This small molecule binds to this protein.
Small molecule (SMILES): C[C@@H]1CNCCN1S(=O)(=O)c1cccc2cnccc12

Sequence of chain 1.A:
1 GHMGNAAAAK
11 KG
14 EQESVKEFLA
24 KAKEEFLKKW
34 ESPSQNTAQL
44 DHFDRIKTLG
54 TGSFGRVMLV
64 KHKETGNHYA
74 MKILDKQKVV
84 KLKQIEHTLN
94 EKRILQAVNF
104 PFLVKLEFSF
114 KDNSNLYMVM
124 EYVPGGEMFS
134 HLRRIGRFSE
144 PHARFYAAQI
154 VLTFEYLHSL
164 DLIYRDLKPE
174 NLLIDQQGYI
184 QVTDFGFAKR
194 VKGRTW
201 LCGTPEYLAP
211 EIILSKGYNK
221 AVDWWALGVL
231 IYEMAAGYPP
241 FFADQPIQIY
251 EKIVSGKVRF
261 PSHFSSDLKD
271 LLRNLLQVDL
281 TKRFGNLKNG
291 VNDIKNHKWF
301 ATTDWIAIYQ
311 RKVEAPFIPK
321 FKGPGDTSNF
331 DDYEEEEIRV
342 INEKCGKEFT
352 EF

Binding-site contacts:
Ligand atom C1 contacts residue THR186 of chain 1.A at 4.0 Å.
Ligand atom O1 contacts residue GLY53 of chain 1.A at 4.0 Å.
Ligand atom C12 contacts residue LEU52 of chain 1.A at 4.0 Å (hydrophobic).
Ligand atom N2 contacts residue TYR125 of chain 1.A at 3.7 Å.
Ligand atom O contacts residue PHE330 of chain 1.A at 3.7 Å.
Ligand atom N2 contacts residue VAL126 of chain 1.A at 2.9 Å (h-bond).
Ligand atom C12 contacts residue TYR125 of chain 1.A at 3.8 Å (hydrophobic).
Ligand atom C5 contacts residue VAL60 of chain 1.A at 4.0 Å (hydrophobic).
Ligand atom C13 contacts residue GLU124 of chain 1.A at 3.4 Å.
Ligand atom C9 contacts residue LEU176 of chain 1.A at 3.7 Å (hydrophobic).
Ligand atom C2 contacts residue ASN174 of chain 1.A at 3.9 Å.
Ligand atom C11 contacts residue LEU176 of chain 1.A at 3.6 Å (hydrophobic).
Ligand atom C11 contacts residue PHE330 of chain 1.A at 3.8 Å (hydrophobic).
Ligand atom C contacts residue GLU173 of chain 1.A at 3.3 Å.
Ligand atom O contacts residue LEU176 of chain 1.A at 3.9 Å.
Ligand atom C12 contacts residue ALA73 of chain 1.A at 4.1 Å (hydrophobic).
Ligand atom C11 contacts residue LEU52 of chain 1.A at 4.1 Å (hydrophobic).
Ligand atom C13 contacts residue VAL126 of chain 1.A at 3.7 Å (hydrophobic).
Ligand atom N2 contacts residue ALA73 of chain 1.A at 3.6 Å.
Ligand atom C9 contacts residue ALA73 of chain 1.A at 3.6 Å (hydrophobic).
Ligand atom C12 contacts residue PHE330 of chain 1.A at 3.5 Å (hydrophobic).
Ligand atom C7 contacts residue THR186 of chain 1.A at 3.7 Å.
Ligand atom C13 contacts residue ALA73 of chain 1.A at 3.3 Å (hydrophobic).
Ligand atom N2 contacts residue LEU176 of chain 1.A at 3.9 Å.
Ligand atom C13 contacts residue LEU176 of chain 1.A at 3.8 Å (hydrophobic).
Ligand atom N contacts residue ASP187 of chain 1.A at 2.9 Å (salt-bridge).
Ligand atom C7 contacts residue MET123 of chain 1.A at 3.8 Å (hydrophobic).
Ligand atom C2 contacts residue THR186 of chain 1.A at 3.3 Å.
Ligand atom C3 contacts residue ASP187 of chain 1.A at 3.5 Å.
Ligand atom C6 contacts residue VAL60 of chain 1.A at 4.0 Å (hydrophobic).
Ligand atom C2 contacts residue ASP187 of chain 1.A at 3.1 Å.
Ligand atom N2 contacts residue GLU124 of chain 1.A at 3.9 Å.
Ligand atom N contacts residue ASN174 of chain 1.A at 3.7 Å.
Ligand atom O1 contacts residue VAL60 of chain 1.A at 3.3 Å.
Ligand atom C8 contacts residue MET123 of chain 1.A at 4.0 Å (hydrophobic).
Ligand atom C12 contacts residue VAL126 of chain 1.A at 3.6 Å (hydrophobic).
Ligand atom C10 contacts residue LEU176 of chain 1.A at 3.6 Å (hydrophobic).
Ligand atom C12 contacts residue LEU176 of chain 1.A at 3.8 Å (hydrophobic).
Ligand atom C contacts residue GLU130 of chain 1.A at 3.2 Å.
Ligand atom C8 contacts residue THR186 of chain 1.A at 3.8 Å.